Binding-site contacts:
Ligand atom C8 contacts residue ASN1048 of chain 1.D at 4.1 Å.
Ligand atom C1 contacts residue GLN869 of chain 1.A at 4.5 Å.
Ligand atom C4 contacts residue ASN1048 of chain 1.D at 4.2 Å.
Ligand atom C2 contacts residue ASN1048 of chain 1.D at 2.5 Å.
Ligand atom N2 contacts residue ASN1048 of chain 1.D at 3.0 Å (h-bond).
Ligand atom C8 contacts residue GLU1046 of chain 1.D at 4.3 Å.
Ligand atom C5 contacts residue ASN1048 of chain 1.D at 3.6 Å.
Ligand atom O4 contacts residue ALA680 of chain 1.D at 4.5 Å.
Ligand atom C1 contacts residue ASN1048 of chain 1.D at 1.4 Å.
Ligand atom O5 contacts residue ASN1048 of chain 1.D at 2.3 Å (h-bond).
Ligand atom C7 contacts residue ASN1048 of chain 1.D at 3.5 Å.
Ligand atom O7 contacts residue ASN1048 of chain 1.D at 3.5 Å (h-bond).
Ligand atom C3 contacts residue ASN1048 of chain 1.D at 3.8 Å.
Ligand atom C3 contacts residue ALA680 of chain 1.D at 4.3 Å (hydrophobic).

Sequence of chain 1.D:
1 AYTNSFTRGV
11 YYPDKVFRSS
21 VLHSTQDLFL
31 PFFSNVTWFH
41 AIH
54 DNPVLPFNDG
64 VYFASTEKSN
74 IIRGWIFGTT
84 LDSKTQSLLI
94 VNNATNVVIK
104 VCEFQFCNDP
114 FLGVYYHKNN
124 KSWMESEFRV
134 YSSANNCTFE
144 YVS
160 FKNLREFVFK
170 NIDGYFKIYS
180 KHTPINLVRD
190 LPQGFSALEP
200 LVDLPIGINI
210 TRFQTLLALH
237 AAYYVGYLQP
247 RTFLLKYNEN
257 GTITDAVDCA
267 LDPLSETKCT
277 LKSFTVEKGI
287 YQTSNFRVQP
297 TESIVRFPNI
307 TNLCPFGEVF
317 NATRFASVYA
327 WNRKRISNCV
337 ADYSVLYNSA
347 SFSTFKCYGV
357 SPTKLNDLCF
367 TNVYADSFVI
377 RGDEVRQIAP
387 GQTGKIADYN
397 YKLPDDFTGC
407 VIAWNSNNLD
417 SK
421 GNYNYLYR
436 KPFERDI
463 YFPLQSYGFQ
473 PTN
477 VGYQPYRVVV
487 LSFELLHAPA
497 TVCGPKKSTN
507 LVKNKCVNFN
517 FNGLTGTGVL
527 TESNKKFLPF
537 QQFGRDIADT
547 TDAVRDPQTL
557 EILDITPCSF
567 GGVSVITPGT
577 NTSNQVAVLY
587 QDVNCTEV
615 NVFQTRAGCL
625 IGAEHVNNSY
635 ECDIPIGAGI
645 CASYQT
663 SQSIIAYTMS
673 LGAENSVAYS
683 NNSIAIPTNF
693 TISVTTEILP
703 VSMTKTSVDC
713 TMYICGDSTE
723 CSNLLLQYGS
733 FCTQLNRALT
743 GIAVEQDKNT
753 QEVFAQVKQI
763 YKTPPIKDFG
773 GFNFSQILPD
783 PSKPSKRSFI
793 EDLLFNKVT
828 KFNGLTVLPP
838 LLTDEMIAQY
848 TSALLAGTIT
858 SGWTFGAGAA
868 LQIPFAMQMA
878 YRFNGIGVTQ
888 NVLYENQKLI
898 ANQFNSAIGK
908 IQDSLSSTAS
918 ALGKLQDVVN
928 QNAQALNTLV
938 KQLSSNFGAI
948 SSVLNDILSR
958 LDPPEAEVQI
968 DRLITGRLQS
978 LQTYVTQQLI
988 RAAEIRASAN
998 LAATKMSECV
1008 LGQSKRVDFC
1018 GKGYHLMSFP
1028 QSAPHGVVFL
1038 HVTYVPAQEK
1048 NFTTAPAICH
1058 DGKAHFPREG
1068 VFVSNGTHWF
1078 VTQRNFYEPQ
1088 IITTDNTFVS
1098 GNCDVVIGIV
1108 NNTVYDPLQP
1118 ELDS

A protein and the small-molecule ligand that binds it are described below.
Small molecule (SMILES): CC(=O)N[C@@H]1[C@@H](O)[C@H](O)[C@@H](CO)O[C@H]1O

Sequence of chain 1.A:
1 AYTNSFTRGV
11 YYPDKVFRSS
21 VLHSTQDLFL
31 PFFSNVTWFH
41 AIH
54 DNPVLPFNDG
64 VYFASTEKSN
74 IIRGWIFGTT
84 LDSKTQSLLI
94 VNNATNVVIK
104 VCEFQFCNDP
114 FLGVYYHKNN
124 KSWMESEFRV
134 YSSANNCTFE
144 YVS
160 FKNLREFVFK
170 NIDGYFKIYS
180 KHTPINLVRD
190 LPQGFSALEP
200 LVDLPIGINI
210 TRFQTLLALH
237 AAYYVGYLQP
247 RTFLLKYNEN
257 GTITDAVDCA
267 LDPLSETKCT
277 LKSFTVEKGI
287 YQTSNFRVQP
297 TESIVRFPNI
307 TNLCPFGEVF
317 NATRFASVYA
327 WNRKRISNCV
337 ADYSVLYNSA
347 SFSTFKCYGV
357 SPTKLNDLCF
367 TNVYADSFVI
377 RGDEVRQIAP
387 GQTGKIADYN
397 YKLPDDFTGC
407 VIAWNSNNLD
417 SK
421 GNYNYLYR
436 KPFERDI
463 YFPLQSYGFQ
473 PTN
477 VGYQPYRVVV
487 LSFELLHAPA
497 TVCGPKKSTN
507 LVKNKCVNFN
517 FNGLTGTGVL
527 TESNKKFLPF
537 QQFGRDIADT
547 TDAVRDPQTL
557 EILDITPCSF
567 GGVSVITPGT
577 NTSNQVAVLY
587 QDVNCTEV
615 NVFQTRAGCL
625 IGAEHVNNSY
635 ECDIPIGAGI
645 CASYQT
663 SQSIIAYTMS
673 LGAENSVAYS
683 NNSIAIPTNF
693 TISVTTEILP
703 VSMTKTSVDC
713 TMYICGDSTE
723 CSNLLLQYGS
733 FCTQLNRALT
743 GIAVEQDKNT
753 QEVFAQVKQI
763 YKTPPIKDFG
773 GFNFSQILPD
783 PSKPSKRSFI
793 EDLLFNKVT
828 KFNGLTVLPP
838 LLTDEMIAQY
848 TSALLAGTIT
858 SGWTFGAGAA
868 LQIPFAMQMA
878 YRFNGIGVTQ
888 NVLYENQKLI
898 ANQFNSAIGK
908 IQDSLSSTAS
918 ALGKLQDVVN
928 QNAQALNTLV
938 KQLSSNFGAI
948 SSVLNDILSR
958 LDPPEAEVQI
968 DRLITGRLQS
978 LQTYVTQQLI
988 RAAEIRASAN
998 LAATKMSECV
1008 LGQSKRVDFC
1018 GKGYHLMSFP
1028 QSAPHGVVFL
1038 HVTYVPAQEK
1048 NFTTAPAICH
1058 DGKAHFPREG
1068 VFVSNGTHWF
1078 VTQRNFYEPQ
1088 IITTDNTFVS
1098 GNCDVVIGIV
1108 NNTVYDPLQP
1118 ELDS